Binding-site contacts:
Ligand atom O3 contacts residue ASP889 of chain 1.A at 3.3 Å (salt-bridge).
Ligand atom C11 contacts residue PHE892 of chain 1.A at 4.0 Å (hydrophobic).
Ligand atom C contacts residue SER867 of chain 1.A at 3.7 Å.
Ligand atom C32 contacts residue ASP889 of chain 1.A at 3.3 Å.
Ligand atom C23 contacts residue TYR897 of chain 1.A at 4.0 Å (hydrophobic).
Ligand atom C33 contacts residue TRP890 of chain 1.A at 3.6 Å (hydrophobic).
Ligand atom O8 contacts residue ALA915 of chain 1.D at 3.8 Å.
Ligand atom O8 contacts residue MET917 of chain 1.D at 2.5 Å (h-bond).
Ligand atom C contacts residue LEU870 of chain 1.A at 3.6 Å (hydrophobic).
Ligand atom C42 contacts residue MET917 of chain 1.D at 3.6 Å (hydrophobic).
Ligand atom C36 contacts residue ALA915 of chain 1.D at 4.0 Å (hydrophobic).
Ligand atom C3 contacts residue TYR900 of chain 1.A at 3.9 Å (hydrophobic).
Ligand atom O contacts residue YUV1 of chain 1.H at 3.4 Å.
Ligand atom C32 contacts residue TRP890 of chain 1.A at 3.5 Å (hydrophobic).
Ligand atom C2 contacts residue TYR900 of chain 1.A at 3.7 Å (hydrophobic).
Ligand atom C27 contacts residue ASP889 of chain 1.A at 3.9 Å.
Ligand atom C23 contacts residue VAL951 of chain 1.D at 4.0 Å (hydrophobic).
Ligand atom C26 contacts residue LEU948 of chain 1.D at 3.7 Å (hydrophobic).
Ligand atom C42 contacts residue ALA915 of chain 1.D at 3.2 Å (hydrophobic).
Ligand atom O8 contacts residue ALA914 of chain 1.D at 2.7 Å (h-bond).
Ligand atom C11 contacts residue ASP889 of chain 1.A at 3.9 Å.
Ligand atom O12 contacts residue TRP890 of chain 1.A at 2.6 Å (h-bond).
Ligand atom C31 contacts residue ASP889 of chain 1.A at 3.9 Å.
Ligand atom O5 contacts residue ALA914 of chain 1.D at 3.7 Å.
Ligand atom C5 contacts residue YUV1 of chain 1.H at 3.8 Å.
Ligand atom C16 contacts residue TRP944 of chain 1.D at 3.4 Å (hydrophobic).
Ligand atom O12 contacts residue ARG887 of chain 1.A at 3.9 Å.
Ligand atom O13 contacts residue TRP890 of chain 1.A at 3.3 Å (h-bond).
Ligand atom C42 contacts residue ALA914 of chain 1.D at 3.2 Å (hydrophobic).
Ligand atom O13 contacts residue ASP889 of chain 1.A at 2.5 Å (salt-bridge).
Ligand atom O10 contacts residue ALA915 of chain 1.D at 3.3 Å (h-bond).
Ligand atom C18 contacts residue ILE947 of chain 1.D at 3.8 Å (hydrophobic).
Ligand atom C13 contacts residue ARG893 of chain 1.A at 3.9 Å.
Ligand atom C6 contacts residue LEU896 of chain 1.A at 4.0 Å (hydrophobic).
Ligand atom O1 contacts residue LEU896 of chain 1.A at 3.7 Å.
Ligand atom C2 contacts residue LEU870 of chain 1.A at 3.9 Å (hydrophobic).
Ligand atom C10 contacts residue PHE892 of chain 1.A at 3.7 Å (hydrophobic).
Ligand atom C15 contacts residue TRP944 of chain 1.D at 3.5 Å (hydrophobic).
Ligand atom C7 contacts residue LEU896 of chain 1.A at 3.8 Å (hydrophobic).
Ligand atom C11 contacts residue ARG893 of chain 1.A at 3.9 Å.

Sequence of chain 1.D:
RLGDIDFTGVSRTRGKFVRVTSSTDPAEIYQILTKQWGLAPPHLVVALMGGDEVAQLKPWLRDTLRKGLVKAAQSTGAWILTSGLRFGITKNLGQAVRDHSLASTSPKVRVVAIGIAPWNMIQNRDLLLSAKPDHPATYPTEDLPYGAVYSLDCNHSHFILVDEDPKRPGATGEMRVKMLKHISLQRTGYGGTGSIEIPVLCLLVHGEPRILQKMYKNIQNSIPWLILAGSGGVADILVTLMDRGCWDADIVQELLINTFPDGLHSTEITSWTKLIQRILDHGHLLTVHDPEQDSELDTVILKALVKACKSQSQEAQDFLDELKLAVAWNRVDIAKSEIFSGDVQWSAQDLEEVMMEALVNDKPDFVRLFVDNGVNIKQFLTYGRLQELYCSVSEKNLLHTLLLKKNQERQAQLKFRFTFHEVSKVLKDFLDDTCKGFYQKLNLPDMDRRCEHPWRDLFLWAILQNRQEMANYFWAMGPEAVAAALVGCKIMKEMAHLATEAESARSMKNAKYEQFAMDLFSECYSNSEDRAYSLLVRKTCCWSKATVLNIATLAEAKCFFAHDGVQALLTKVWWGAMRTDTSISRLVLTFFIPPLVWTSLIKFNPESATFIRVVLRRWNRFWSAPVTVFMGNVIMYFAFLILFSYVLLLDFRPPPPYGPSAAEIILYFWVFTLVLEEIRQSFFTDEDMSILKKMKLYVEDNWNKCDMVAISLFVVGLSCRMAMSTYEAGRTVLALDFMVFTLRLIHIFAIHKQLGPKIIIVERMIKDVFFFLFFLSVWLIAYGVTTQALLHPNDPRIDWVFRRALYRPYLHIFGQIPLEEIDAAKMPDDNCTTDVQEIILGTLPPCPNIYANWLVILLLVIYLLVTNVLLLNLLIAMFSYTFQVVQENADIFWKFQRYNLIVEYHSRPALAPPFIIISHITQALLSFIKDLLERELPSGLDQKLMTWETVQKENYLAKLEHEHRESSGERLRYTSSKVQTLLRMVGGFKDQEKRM

The protein below binds the small molecule below.
Small molecule (SMILES): C[C@@H]1CC[C@@]2(OC1)O[C@H]1C[C@H]3[C@@H]4CC=C5C[C@@H](OCC[C@H](CO)CO[C@@H]6O[C@H](CO)[C@@H](O[C@H]7O[C@H](CO)[C@@H](O)[C@H](O)[C@H]7O)[C@H](O)[C@H]6O)CC[C@]5(C)[C@H]4CC[C@]3(C)[C@H]1[C@@H]2C

Sequence of chain 1.A:
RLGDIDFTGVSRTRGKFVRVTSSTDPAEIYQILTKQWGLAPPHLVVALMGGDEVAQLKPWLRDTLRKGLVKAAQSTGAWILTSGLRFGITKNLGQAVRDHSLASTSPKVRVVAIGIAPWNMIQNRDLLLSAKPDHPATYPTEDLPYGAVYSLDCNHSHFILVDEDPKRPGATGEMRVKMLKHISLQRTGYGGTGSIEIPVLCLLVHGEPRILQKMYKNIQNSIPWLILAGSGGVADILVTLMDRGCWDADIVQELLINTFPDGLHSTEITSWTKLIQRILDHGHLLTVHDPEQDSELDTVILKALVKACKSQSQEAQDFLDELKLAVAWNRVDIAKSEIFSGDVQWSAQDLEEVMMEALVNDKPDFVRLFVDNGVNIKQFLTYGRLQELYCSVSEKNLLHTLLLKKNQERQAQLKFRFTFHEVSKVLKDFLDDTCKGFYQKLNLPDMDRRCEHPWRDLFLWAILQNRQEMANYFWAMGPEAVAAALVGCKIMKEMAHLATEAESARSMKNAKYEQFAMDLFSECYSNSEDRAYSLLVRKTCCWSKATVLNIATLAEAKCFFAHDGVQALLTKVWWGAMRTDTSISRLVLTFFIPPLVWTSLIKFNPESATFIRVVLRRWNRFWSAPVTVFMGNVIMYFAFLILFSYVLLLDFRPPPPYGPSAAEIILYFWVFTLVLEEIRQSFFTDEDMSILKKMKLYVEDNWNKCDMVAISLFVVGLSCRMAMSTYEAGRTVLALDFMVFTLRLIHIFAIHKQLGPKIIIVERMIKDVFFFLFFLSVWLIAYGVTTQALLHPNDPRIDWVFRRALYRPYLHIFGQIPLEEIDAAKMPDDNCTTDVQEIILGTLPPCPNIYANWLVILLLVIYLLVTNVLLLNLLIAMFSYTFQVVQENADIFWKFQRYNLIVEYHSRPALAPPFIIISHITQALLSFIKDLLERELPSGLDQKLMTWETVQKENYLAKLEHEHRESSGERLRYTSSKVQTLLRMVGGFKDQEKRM